Binding-site contacts:
Ligand atom N contacts residue GLY69 of chain 1.F at 3.3 Å (h-bond).
Ligand atom C3 contacts residue LEU74 of chain 1.F at 3.5 Å (hydrophobic).
Ligand atom C5 contacts residue HIS123 of chain 1.F at 3.7 Å.
Ligand atom C6 contacts residue SER98 of chain 1.F at 3.9 Å.
Ligand atom O1 contacts residue HIS123 of chain 1.F at 3.8 Å.
Ligand atom CA contacts residue LEU1 of chain 1.CA at 2.4 Å (hydrophobic).
Ligand atom C1 contacts residue PRO125 of chain 1.F at 3.9 Å (hydrophobic).
Ligand atom CB contacts residue GLY70 of chain 1.F at 3.7 Å.
Ligand atom C contacts residue SER126 of chain 1.F at 4.0 Å.
Ligand atom C3 contacts residue GLY69 of chain 1.F at 4.1 Å.
Ligand atom N contacts residue LEU1 of chain 1.CA at 3.4 Å (h-bond).
Ligand atom C6 contacts residue HIS123 of chain 1.F at 3.8 Å.
Ligand atom C contacts residue PRO125 of chain 1.F at 3.8 Å (hydrophobic).
Ligand atom CD2 contacts residue GLY70 of chain 1.F at 4.1 Å.
Ligand atom C2 contacts residue GLY69 of chain 1.F at 3.3 Å.
Ligand atom CA contacts residue SER126 of chain 1.F at 3.9 Å.
Ligand atom C3 contacts residue PHE71 of chain 1.F at 3.6 Å (hydrophobic).
Ligand atom CA contacts residue GLY69 of chain 1.F at 3.7 Å.
Ligand atom C3 contacts residue ALA99 of chain 1.F at 3.8 Å (hydrophobic).
Ligand atom O contacts residue LEU1 of chain 1.CA at 2.2 Å (h-bond).
Ligand atom C7 contacts residue SER126 of chain 1.F at 3.8 Å.
Ligand atom C1 contacts residue GLY69 of chain 1.F at 3.8 Å.
Ligand atom C2 contacts residue PHE71 of chain 1.F at 4.1 Å (hydrophobic).
Ligand atom O1 contacts residue SER126 of chain 1.F at 3.2 Å (h-bond).
Ligand atom C4 contacts residue MET152 of chain 1.F at 3.8 Å (hydrophobic).
Ligand atom C5 contacts residue ALA99 of chain 1.F at 3.9 Å (hydrophobic).
Ligand atom CG contacts residue LEU1 of chain 1.CA at 3.7 Å (hydrophobic).
Ligand atom C contacts residue GLY69 of chain 1.F at 3.8 Å.
Ligand atom O contacts residue PHE71 of chain 1.F at 3.4 Å (h-bond).
Ligand atom CB contacts residue LEU1 of chain 1.CA at 3.5 Å (hydrophobic).
Ligand atom O1 contacts residue PRO125 of chain 1.F at 3.6 Å.
Ligand atom CB contacts residue GLY69 of chain 1.F at 3.0 Å.
Ligand atom C5 contacts residue SER98 of chain 1.F at 4.0 Å.
Ligand atom C6 contacts residue PRO125 of chain 1.F at 3.8 Å (hydrophobic).
Ligand atom C5 contacts residue MET152 of chain 1.F at 3.7 Å (hydrophobic).
Ligand atom C7 contacts residue LEU1 of chain 1.CA at 1.3 Å (hydrophobic).
Ligand atom O contacts residue GLY70 of chain 1.F at 3.4 Å.
Ligand atom C4 contacts residue LEU74 of chain 1.F at 3.7 Å (hydrophobic).
Ligand atom CD2 contacts residue GLY69 of chain 1.F at 4.0 Å.
Ligand atom C4 contacts residue ALA99 of chain 1.F at 3.8 Å (hydrophobic).

Sequence of chain 1.F:
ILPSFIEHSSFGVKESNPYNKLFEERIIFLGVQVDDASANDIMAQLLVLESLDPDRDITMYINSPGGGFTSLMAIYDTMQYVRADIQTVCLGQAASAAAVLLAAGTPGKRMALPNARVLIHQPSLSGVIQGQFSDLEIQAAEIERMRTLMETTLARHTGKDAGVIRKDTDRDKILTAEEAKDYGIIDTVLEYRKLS

The small molecule below binds the protein below.
Small molecule (SMILES): CC(C)C[C@H](NC(=O)c1ccccc1)C(=O)O